The protein below binds the small molecule below.
Small molecule (SMILES): CC(=O)N[C@@H]1[C@@H](O)[C@H](O)[C@@H](CO)O[C@H]1O

Sequence of chain 1.B:
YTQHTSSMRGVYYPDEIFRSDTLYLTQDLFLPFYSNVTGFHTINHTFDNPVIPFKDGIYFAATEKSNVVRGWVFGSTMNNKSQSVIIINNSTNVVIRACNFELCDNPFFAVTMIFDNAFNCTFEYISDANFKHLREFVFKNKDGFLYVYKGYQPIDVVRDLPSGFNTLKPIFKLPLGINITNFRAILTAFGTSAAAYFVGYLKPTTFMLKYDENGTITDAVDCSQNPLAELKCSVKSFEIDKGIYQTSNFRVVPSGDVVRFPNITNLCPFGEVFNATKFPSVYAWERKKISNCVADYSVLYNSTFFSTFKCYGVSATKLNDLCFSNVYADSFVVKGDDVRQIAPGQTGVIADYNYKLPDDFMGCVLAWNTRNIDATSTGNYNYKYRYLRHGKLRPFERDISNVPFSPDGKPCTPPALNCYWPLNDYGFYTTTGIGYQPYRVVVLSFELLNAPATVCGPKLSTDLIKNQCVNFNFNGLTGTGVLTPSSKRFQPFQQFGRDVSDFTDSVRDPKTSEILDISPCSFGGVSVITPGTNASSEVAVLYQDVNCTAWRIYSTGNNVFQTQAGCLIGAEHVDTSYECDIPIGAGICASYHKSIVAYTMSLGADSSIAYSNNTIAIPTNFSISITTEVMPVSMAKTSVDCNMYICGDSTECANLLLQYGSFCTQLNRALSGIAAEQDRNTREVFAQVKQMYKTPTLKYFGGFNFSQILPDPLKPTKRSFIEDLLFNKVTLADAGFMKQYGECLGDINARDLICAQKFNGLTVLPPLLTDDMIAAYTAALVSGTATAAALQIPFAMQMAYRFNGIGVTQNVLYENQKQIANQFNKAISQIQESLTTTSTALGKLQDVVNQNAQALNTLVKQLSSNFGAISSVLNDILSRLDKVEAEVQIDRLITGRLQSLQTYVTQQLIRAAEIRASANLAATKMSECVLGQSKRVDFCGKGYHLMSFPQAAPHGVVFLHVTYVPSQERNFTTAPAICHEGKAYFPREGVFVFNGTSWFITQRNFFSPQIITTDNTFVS

Sequence of chain 1.C:
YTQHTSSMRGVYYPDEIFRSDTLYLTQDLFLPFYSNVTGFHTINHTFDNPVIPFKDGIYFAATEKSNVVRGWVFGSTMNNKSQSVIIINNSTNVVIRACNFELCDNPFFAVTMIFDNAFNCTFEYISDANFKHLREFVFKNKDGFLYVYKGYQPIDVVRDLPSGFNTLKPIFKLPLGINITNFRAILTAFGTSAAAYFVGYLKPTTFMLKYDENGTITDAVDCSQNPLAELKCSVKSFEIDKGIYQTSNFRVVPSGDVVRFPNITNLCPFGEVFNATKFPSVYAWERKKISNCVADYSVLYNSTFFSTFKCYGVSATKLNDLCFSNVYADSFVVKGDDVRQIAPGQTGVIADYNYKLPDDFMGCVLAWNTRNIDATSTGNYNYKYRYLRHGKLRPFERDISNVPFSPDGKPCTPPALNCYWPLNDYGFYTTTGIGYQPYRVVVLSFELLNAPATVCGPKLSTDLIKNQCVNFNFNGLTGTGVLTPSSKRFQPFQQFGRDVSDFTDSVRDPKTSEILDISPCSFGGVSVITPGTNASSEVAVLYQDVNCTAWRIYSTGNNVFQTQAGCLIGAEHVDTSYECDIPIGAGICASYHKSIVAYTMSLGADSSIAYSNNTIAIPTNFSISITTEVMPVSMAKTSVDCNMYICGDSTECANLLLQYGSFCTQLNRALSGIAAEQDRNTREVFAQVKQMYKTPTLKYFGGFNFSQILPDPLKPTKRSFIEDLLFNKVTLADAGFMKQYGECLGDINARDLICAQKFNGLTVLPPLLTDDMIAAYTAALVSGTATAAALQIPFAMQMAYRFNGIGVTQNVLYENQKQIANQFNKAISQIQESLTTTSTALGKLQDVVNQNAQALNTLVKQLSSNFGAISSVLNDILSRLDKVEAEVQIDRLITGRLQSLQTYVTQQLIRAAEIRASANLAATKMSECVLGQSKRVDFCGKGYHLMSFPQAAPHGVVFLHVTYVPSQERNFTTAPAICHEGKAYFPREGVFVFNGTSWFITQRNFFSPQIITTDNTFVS

Binding-site contacts:
Ligand atom N2 contacts residue ASN344 of chain 1.B at 2.9 Å (h-bond).
Ligand atom N2 contacts residue TYR462 of chain 1.C at 4.1 Å.
Ligand atom O5 contacts residue ASN344 of chain 1.B at 2.4 Å (h-bond).
Ligand atom C7 contacts residue TYR429 of chain 1.C at 4.4 Å (hydrophobic).
Ligand atom N2 contacts residue TYR429 of chain 1.C at 3.6 Å (h-bond).
Ligand atom C7 contacts residue TYR462 of chain 1.C at 4.2 Å (hydrophobic).
Ligand atom C1 contacts residue TYR429 of chain 1.C at 4.2 Å (hydrophobic).
Ligand atom C1 contacts residue ASN344 of chain 1.B at 1.4 Å.
Ligand atom C8 contacts residue TYR429 of chain 1.C at 4.3 Å (hydrophobic).
Ligand atom C2 contacts residue ASN344 of chain 1.B at 2.4 Å.
Ligand atom C2 contacts residue TYR429 of chain 1.C at 4.3 Å (hydrophobic).
Ligand atom C3 contacts residue TYR462 of chain 1.C at 3.9 Å (hydrophobic).
Ligand atom C8 contacts residue TYR462 of chain 1.C at 3.8 Å (hydrophobic).
Ligand atom C4 contacts residue ASN344 of chain 1.B at 4.2 Å.
Ligand atom C5 contacts residue ASN344 of chain 1.B at 3.7 Å.
Ligand atom O7 contacts residue ASN344 of chain 1.B at 3.6 Å.
Ligand atom C7 contacts residue ASN344 of chain 1.B at 3.5 Å.
Ligand atom C3 contacts residue ASN344 of chain 1.B at 3.8 Å.
Ligand atom O3 contacts residue TYR462 of chain 1.C at 2.9 Å.